The small molecule below binds the protein below.
Small molecule (SMILES): CC(=O)N[C@H]1[C@H](O[C@H]2[C@H](O)[C@@H](NC(C)=O)CO[C@@H]2CO)O[C@H](CO)[C@@H](O)[C@@H]1O

Sequence of chain 1.A:
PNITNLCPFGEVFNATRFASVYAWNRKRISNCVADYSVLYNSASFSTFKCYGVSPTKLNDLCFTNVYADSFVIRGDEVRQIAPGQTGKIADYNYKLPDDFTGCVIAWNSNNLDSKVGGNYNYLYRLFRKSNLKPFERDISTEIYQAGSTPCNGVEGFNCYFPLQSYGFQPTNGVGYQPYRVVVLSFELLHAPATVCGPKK

Binding-site contacts:
Ligand atom O5 contacts residue ASN343 of chain 1.A at 2.3 Å (h-bond).
Ligand atom C3 contacts residue ASN343 of chain 1.A at 3.8 Å.
Ligand atom C7 contacts residue GLY339 of chain 1.A at 4.2 Å.
Ligand atom C4 contacts residue ASN343 of chain 1.A at 4.2 Å.
Ligand atom N2 contacts residue GLY339 of chain 1.A at 4.3 Å.
Ligand atom O7 contacts residue GLY339 of chain 1.A at 3.8 Å.
Ligand atom C7 contacts residue ASN343 of chain 1.A at 3.6 Å.
Ligand atom C1 contacts residue ASN343 of chain 1.A at 1.4 Å.
Ligand atom O7 contacts residue ASN343 of chain 1.A at 4.5 Å.
Ligand atom C2 contacts residue ASN343 of chain 1.A at 2.5 Å.
Ligand atom C5 contacts residue ASN343 of chain 1.A at 3.7 Å.
Ligand atom O7 contacts residue PHE338 of chain 1.A at 4.5 Å.
Ligand atom C6 contacts residue ASN343 of chain 1.A at 4.4 Å.
Ligand atom N2 contacts residue ASN343 of chain 1.A at 2.9 Å (h-bond).
Ligand atom C8 contacts residue ASN343 of chain 1.A at 3.9 Å.